A protein and the small-molecule ligand that binds it are described below.
Small molecule (SMILES): CC(=O)N[C@H]1[C@H](O[C@H]2[C@H](O[C@@H]3O[C@@H](C)[C@@H](O)[C@@H](O)[C@@H]3O)[C@@H](NC(C)=O)CO[C@@H]2CO)O[C@H](CO)[C@@H](O)[C@@H]1O

Binding-site contacts:
Ligand atom C7 contacts residue PRO213 of chain 1.D at 4.4 Å (hydrophobic).
Ligand atom O7 contacts residue TRP43 of chain 1.D at 4.3 Å.
Ligand atom N2 contacts residue ASN44 of chain 1.D at 2.9 Å (h-bond).
Ligand atom C7 contacts residue ASN44 of chain 1.D at 3.4 Å.
Ligand atom C2 contacts residue ASN44 of chain 1.D at 2.5 Å.
Ligand atom C4 contacts residue ASN44 of chain 1.D at 4.3 Å.
Ligand atom N2 contacts residue PRO213 of chain 1.D at 4.1 Å.
Ligand atom O5 contacts residue ASN44 of chain 1.D at 2.4 Å (h-bond).
Ligand atom C1 contacts residue ASN44 of chain 1.D at 1.4 Å.
Ligand atom C5 contacts residue ASN44 of chain 1.D at 3.7 Å.
Ligand atom O7 contacts residue PRO213 of chain 1.D at 4.4 Å.
Ligand atom C3 contacts residue ASN44 of chain 1.D at 3.8 Å.
Ligand atom C1 contacts residue PRO213 of chain 1.D at 4.5 Å (hydrophobic).
Ligand atom O6 contacts residue ARG21 of chain 1.D at 3.1 Å (salt-bridge).
Ligand atom C6 contacts residue ARG21 of chain 1.D at 4.1 Å.
Ligand atom O7 contacts residue ASN44 of chain 1.D at 3.1 Å (h-bond).

Sequence of chain 1.D:
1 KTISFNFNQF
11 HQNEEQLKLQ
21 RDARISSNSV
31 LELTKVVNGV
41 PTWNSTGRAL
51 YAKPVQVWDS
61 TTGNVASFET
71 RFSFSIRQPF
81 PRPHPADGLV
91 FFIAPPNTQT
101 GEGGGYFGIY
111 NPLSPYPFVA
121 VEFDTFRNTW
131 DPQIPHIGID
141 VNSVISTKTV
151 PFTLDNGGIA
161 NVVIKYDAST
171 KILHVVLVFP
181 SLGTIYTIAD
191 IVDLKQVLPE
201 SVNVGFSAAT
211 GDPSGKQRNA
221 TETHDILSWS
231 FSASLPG